Binding-site contacts:
Ligand atom C13 contacts residue PHE11 of chain 1.C at 3.9 Å (hydrophobic).
Ligand atom C24 contacts residue GLY31 of chain 1.C at 3.8 Å.
Ligand atom C16 contacts residue PHE11 of chain 1.C at 4.0 Å (hydrophobic).
Ligand atom O18 contacts residue SER28 of chain 1.C at 3.5 Å.
Ligand atom C3 contacts residue HEM1 of chain 1.X at 3.8 Å.
Ligand atom C6 contacts residue SER198 of chain 1.C at 3.6 Å.
Ligand atom C4 contacts residue PHE213 of chain 1.C at 3.4 Å (hydrophobic).
Ligand atom C13 contacts residue HEM1 of chain 1.X at 3.4 Å.
Ligand atom C25 contacts residue SER28 of chain 1.C at 4.0 Å.
Ligand atom N10 contacts residue LEU14 of chain 1.C at 3.9 Å.
Ligand atom C14 contacts residue PHE11 of chain 1.C at 3.6 Å (hydrophobic).
Ligand atom C13 contacts residue LEU190 of chain 1.C at 3.7 Å (hydrophobic).
Ligand atom C24 contacts residue ILE32 of chain 1.C at 3.7 Å (hydrophobic).
Ligand atom C23 contacts residue ILE35 of chain 1.C at 4.0 Å (hydrophobic).
Ligand atom C7 contacts residue PHE213 of chain 1.C at 3.5 Å (hydrophobic).
Ligand atom C23 contacts residue ILE32 of chain 1.C at 3.8 Å (hydrophobic).
Ligand atom C5 contacts residue PHE213 of chain 1.C at 3.5 Å (hydrophobic).
Ligand atom C9 contacts residue PHE213 of chain 1.C at 3.5 Å (hydrophobic).
Ligand atom C3 contacts residue TRP24 of chain 1.C at 3.7 Å (hydrophobic).
Ligand atom C15 contacts residue PHE11 of chain 1.C at 3.6 Å (hydrophobic).
Ligand atom O18 contacts residue ASP221 of chain 1.C at 3.0 Å (salt-bridge).
Ligand atom C14 contacts residue LEU190 of chain 1.C at 3.8 Å (hydrophobic).
Ligand atom C11 contacts residue HIS194 of chain 1.C at 3.8 Å.
Ligand atom C8 contacts residue PHE213 of chain 1.C at 3.5 Å (hydrophobic).
Ligand atom C17 contacts residue PHE213 of chain 1.C at 3.9 Å (hydrophobic).
Ligand atom C12 contacts residue HEM1 of chain 1.X at 4.0 Å.
Ligand atom C11 contacts residue LEU14 of chain 1.C at 3.9 Å (hydrophobic).
Ligand atom C24 contacts residue SER28 of chain 1.C at 3.6 Å.
Ligand atom C24 contacts residue ILE35 of chain 1.C at 3.9 Å (hydrophobic).
Ligand atom C14 contacts residue HEM1 of chain 1.X at 4.0 Å.
Ligand atom O18 contacts residue HEM1 of chain 1.X at 4.0 Å.
Ligand atom C7 contacts residue ASP221 of chain 1.C at 3.7 Å.
Ligand atom C2 contacts residue TRP24 of chain 1.C at 3.8 Å (hydrophobic).
Ligand atom C11 contacts residue ALA10 of chain 1.C at 3.8 Å (hydrophobic).
Ligand atom C3 contacts residue ASP221 of chain 1.C at 4.1 Å.
Ligand atom C7 contacts residue HEM1 of chain 1.X at 3.8 Å.
Ligand atom C1 contacts residue ILE20 of chain 1.C at 3.9 Å (hydrophobic).
Ligand atom N10 contacts residue PHE213 of chain 1.C at 3.5 Å.
Ligand atom C4 contacts residue HEM1 of chain 1.X at 3.6 Å.
Ligand atom O19 contacts residue PHE11 of chain 1.C at 3.8 Å.

A small-molecule ligand and the protein it binds are described below.
Small molecule (SMILES): CC1=C(c2ccc(Oc3ccccc3)cc2)C(=O)C2CCCCC2=N1

Sequence of chain 1.C:
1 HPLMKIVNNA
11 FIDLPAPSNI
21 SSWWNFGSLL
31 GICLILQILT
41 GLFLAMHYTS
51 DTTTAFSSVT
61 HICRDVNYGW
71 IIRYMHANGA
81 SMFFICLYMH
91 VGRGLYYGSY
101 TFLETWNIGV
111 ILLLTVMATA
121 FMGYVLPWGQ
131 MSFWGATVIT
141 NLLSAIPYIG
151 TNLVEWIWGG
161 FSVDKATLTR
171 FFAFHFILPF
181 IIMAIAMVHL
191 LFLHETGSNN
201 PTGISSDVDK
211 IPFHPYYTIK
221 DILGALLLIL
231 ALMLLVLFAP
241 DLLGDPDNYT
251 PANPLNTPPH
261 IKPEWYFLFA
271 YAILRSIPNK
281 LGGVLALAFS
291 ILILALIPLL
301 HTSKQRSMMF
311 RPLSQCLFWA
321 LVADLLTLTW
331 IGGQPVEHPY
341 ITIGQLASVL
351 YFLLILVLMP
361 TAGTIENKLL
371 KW